The small molecule below binds the protein below.
Small molecule (SMILES): CC(=O)N[C@@H]1[C@@H](O)[C@H](O)[C@@H](CO)O[C@H]1O

Binding-site contacts:
Ligand atom O6 contacts residue LYS396 of chain 1.A at 2.3 Å (salt-bridge).
Ligand atom O5 contacts residue SER393 of chain 1.A at 4.1 Å.
Ligand atom C1 contacts residue SER393 of chain 1.A at 4.3 Å.
Ligand atom C4 contacts residue ASN391 of chain 1.A at 4.3 Å.
Ligand atom O6 contacts residue HIS493 of chain 1.A at 3.4 Å.
Ligand atom C6 contacts residue SER393 of chain 1.A at 4.2 Å.
Ligand atom C6 contacts residue HIS493 of chain 1.A at 4.1 Å.
Ligand atom O4 contacts residue HIS493 of chain 1.A at 3.9 Å.
Ligand atom C1 contacts residue ASN391 of chain 1.A at 1.4 Å.
Ligand atom C5 contacts residue SER393 of chain 1.A at 3.9 Å.
Ligand atom C5 contacts residue HIS493 of chain 1.A at 4.4 Å.
Ligand atom C2 contacts residue ASN391 of chain 1.A at 2.5 Å.
Ligand atom C7 contacts residue ASN391 of chain 1.A at 3.3 Å.
Ligand atom C5 contacts residue ASN391 of chain 1.A at 3.6 Å.
Ligand atom O6 contacts residue SER393 of chain 1.A at 3.2 Å.
Ligand atom C6 contacts residue LYS396 of chain 1.A at 3.1 Å.
Ligand atom C3 contacts residue ASN391 of chain 1.A at 3.9 Å.
Ligand atom O5 contacts residue ASN391 of chain 1.A at 2.3 Å (h-bond).
Ligand atom C8 contacts residue ASN391 of chain 1.A at 4.5 Å.
Ligand atom O7 contacts residue ASN391 of chain 1.A at 3.4 Å (h-bond).
Ligand atom N2 contacts residue ASN391 of chain 1.A at 3.0 Å (h-bond).

Sequence of chain 1.A:
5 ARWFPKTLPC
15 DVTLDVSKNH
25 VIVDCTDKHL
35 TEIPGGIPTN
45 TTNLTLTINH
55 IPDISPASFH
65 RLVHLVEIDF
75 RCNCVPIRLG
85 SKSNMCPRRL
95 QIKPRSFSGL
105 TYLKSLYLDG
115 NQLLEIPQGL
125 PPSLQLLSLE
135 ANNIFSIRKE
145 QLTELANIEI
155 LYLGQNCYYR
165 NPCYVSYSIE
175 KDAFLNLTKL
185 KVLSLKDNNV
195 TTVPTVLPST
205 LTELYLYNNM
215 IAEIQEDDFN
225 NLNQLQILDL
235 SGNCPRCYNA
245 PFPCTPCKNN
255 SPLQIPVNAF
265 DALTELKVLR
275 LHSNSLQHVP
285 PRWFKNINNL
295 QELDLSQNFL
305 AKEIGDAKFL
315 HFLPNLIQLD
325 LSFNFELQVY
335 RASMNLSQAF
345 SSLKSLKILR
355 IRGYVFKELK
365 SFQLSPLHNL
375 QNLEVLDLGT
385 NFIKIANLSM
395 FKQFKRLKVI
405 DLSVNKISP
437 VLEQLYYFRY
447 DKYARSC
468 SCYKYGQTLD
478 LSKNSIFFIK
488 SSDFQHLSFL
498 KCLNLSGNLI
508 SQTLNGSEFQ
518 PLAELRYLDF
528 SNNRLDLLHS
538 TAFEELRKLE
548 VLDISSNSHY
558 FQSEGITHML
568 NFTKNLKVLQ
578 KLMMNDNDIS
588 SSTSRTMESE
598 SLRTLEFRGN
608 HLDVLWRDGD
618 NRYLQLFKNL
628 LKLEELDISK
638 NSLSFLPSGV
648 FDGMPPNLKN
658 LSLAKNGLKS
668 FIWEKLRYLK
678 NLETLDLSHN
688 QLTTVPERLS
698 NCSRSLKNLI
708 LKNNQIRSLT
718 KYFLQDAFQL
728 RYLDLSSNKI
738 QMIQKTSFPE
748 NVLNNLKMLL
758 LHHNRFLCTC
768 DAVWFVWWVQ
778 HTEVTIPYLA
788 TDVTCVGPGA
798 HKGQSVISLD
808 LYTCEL